A protein and the small-molecule ligand that binds it are described below.
Small molecule (SMILES): CC(=O)N[C@H]1[C@H](O[C@H]2[C@H](O)[C@@H](NC(C)=O)CO[C@@H]2CO)O[C@H](CO)[C@@H](O)[C@@H]1O

Binding-site contacts:
Ligand atom C3 contacts residue ASN405 of chain 1.A at 3.8 Å.
Ligand atom O7 contacts residue LYS466 of chain 1.A at 4.1 Å.
Ligand atom O7 contacts residue ILE402 of chain 1.A at 3.9 Å.
Ligand atom C7 contacts residue ILE402 of chain 1.A at 4.4 Å (hydrophobic).
Ligand atom O7 contacts residue GLU471 of chain 1.A at 3.8 Å.
Ligand atom C7 contacts residue LYS466 of chain 1.A at 4.2 Å.
Ligand atom C2 contacts residue ASN405 of chain 1.A at 2.4 Å.
Ligand atom O6 contacts residue ASN405 of chain 1.A at 4.5 Å.
Ligand atom N2 contacts residue ASN405 of chain 1.A at 2.9 Å (h-bond).
Ligand atom C1 contacts residue ASN405 of chain 1.A at 1.4 Å.
Ligand atom C8 contacts residue LEU401 of chain 1.A at 4.0 Å (hydrophobic).
Ligand atom C8 contacts residue LYS466 of chain 1.A at 3.6 Å.
Ligand atom C7 contacts residue ASN405 of chain 1.A at 3.7 Å.
Ligand atom C5 contacts residue ASN405 of chain 1.A at 3.6 Å.
Ligand atom O7 contacts residue ASN405 of chain 1.A at 4.0 Å.
Ligand atom C4 contacts residue ASN405 of chain 1.A at 4.2 Å.
Ligand atom C8 contacts residue ILE402 of chain 1.A at 4.2 Å (hydrophobic).
Ligand atom O5 contacts residue ASN405 of chain 1.A at 2.3 Å (h-bond).

Sequence of chain 1.A:
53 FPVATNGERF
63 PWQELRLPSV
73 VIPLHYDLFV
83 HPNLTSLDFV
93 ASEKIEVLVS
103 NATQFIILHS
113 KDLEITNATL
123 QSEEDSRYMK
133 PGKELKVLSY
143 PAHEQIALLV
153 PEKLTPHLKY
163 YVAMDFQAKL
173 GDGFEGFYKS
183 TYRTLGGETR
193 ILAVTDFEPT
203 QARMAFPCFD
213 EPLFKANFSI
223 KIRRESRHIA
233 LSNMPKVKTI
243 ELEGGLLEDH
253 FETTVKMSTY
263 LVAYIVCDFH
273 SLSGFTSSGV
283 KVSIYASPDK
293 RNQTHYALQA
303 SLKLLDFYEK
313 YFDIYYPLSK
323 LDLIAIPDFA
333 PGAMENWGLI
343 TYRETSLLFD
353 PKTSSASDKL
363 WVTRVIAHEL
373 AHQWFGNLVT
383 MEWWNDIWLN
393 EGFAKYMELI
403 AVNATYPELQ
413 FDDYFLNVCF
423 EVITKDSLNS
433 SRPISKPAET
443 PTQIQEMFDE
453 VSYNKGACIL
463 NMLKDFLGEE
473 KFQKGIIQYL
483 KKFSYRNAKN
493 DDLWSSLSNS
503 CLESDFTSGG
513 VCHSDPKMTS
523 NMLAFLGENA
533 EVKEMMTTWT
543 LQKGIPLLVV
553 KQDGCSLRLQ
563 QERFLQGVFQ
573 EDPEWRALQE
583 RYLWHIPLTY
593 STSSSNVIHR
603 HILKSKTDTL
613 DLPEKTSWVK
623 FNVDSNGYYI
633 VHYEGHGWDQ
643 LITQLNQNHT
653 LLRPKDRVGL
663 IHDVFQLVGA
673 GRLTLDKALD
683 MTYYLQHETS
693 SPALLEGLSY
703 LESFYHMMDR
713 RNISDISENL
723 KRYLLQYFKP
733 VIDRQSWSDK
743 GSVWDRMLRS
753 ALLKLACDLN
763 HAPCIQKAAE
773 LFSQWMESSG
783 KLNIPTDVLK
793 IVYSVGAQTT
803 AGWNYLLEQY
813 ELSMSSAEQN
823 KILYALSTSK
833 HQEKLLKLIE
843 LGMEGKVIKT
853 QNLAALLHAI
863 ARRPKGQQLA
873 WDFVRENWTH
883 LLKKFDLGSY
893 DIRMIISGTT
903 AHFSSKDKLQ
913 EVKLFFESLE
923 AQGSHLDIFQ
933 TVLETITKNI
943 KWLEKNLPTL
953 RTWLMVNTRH